A small-molecule ligand and the protein it binds are described below.
Small molecule (SMILES): C[n+]1cn([C@@H]2O[C@H](CO[P](=O)(O)O[P](=O)(O)O[P](=O)(O)OC[C@H]3O[C@@H](n4cnc5c(=O)[nH]c(N)nc54)[C@H](O)[C@@H]3O[P](=O)(O)OC[C@H]3O[C@@H](n4cnc5c(=O)nc(N)[nH]c54)[C@H](O)[C@@H]3O[P](=O)(O)OC[C@H]3O[C@@H](n4ccc(N)nc4=O)[C@H](O)[C@@H]3O)[C@@H](O)[C@H]2O)c2nc(N)[nH]c(=O)c21

Sequence of chain 1.A:
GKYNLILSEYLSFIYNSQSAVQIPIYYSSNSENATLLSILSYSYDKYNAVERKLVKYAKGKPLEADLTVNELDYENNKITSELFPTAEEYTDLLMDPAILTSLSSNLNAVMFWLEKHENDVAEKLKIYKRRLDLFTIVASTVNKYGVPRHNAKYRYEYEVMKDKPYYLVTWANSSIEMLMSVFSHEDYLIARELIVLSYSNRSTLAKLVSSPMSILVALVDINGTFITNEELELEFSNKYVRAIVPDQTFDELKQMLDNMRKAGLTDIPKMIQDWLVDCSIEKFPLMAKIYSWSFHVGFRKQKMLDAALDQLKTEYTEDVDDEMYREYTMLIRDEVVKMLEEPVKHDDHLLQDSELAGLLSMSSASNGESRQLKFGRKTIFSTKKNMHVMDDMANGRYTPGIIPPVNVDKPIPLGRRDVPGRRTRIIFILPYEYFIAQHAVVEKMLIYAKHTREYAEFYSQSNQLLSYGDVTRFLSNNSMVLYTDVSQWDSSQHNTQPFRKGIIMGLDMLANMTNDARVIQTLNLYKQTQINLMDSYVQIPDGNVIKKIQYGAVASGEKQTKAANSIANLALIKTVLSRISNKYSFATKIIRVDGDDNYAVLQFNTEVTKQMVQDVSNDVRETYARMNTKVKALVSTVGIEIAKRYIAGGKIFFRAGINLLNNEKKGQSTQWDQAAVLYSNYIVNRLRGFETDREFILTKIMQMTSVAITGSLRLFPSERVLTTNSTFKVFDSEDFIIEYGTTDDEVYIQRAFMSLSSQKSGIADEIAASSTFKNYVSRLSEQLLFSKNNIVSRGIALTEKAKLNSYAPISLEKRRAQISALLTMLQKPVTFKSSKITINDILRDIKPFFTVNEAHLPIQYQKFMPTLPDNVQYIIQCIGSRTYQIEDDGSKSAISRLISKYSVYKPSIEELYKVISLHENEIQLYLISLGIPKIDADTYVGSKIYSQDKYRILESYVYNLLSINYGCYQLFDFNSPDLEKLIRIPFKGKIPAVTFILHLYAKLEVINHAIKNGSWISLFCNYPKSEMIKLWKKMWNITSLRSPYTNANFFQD

Binding-site contacts:
Ligand atom C5D contacts residue TYR16 of chain 1.A at 3.3 Å (hydrophobic).
Ligand atom N1A contacts residue HIS185 of chain 1.A at 3.2 Å (h-bond).
Ligand atom C6A contacts residue SER137 of chain 1.A at 3.5 Å.
Ligand atom N7A contacts residue SER140 of chain 1.A at 3.3 Å (h-bond).
Ligand atom O6A contacts residue SER137 of chain 1.A at 2.4 Å (h-bond).
Ligand atom O4D contacts residue ARG749 of chain 1.A at 3.2 Å (salt-bridge).
Ligand atom C8A contacts residue GLN738 of chain 1.A at 3.1 Å.
Ligand atom O4' contacts residue TYR82 of chain 1.A at 3.5 Å.
Ligand atom O2E contacts residue TYR82 of chain 1.A at 2.8 Å (h-bond).
Ligand atom N9 contacts residue TYR82 of chain 1.A at 3.4 Å.
Ligand atom C6A contacts residue HIS185 of chain 1.A at 3.5 Å.
Ligand atom O6A contacts residue TYR189 of chain 1.A at 3.2 Å.
Ligand atom C7X contacts residue TYR189 of chain 1.A at 3.4 Å (hydrophobic).
Ligand atom O1A contacts residue LYS81 of chain 1.A at 3.4 Å.
Ligand atom C5D contacts residue LYS81 of chain 1.A at 3.4 Å.
Ligand atom C8 contacts residue TYR82 of chain 1.A at 3.4 Å (hydrophobic).
Ligand atom C2B contacts residue LYS81 of chain 1.A at 3.2 Å.
Ligand atom C7X contacts residue GLN738 of chain 1.A at 3.5 Å.
Ligand atom O6B contacts residue GLU86 of chain 1.A at 2.9 Å (salt-bridge).
Ligand atom C5A contacts residue SER140 of chain 1.A at 3.1 Å.
Ligand atom N2 contacts residue ASP80 of chain 1.A at 2.6 Å (salt-bridge).
Ligand atom O6A contacts residue SER140 of chain 1.A at 3.3 Å (h-bond).
Ligand atom O3D contacts residue TYR11 of chain 1.A at 3.6 Å.
Ligand atom C4 contacts residue TYR82 of chain 1.A at 3.5 Å (hydrophobic).
Ligand atom O2D contacts residue GLN738 of chain 1.A at 3.3 Å.
Ligand atom N3B contacts residue LYS81 of chain 1.A at 3.4 Å (salt-bridge).
Ligand atom PB contacts residue LYS81 of chain 1.A at 3.6 Å.
Ligand atom O1B contacts residue ARG749 of chain 1.A at 3.3 Å.
Ligand atom C1D contacts residue ARG749 of chain 1.A at 3.6 Å.
Ligand atom O1B contacts residue LYS81 of chain 1.A at 3.1 Å (salt-bridge).
Ligand atom O3E contacts residue TYR82 of chain 1.A at 3.6 Å.
Ligand atom C1E contacts residue TYR82 of chain 1.A at 3.6 Å (hydrophobic).
Ligand atom N2A contacts residue ARG184 of chain 1.A at 3.2 Å (salt-bridge).
Ligand atom N7 contacts residue TYR82 of chain 1.A at 3.6 Å.
Ligand atom O2' contacts residue TYR79 of chain 1.A at 3.6 Å.
Ligand atom O3A contacts residue LYS81 of chain 1.A at 2.8 Å (salt-bridge).
Ligand atom C7X contacts residue SER140 of chain 1.A at 3.5 Å.
Ligand atom O6A contacts residue HIS185 of chain 1.A at 3.1 Å (h-bond).
Ligand atom N2B contacts residue LYS81 of chain 1.A at 3.0 Å (salt-bridge).
Ligand atom C6A contacts residue SER140 of chain 1.A at 3.1 Å.